This protein binds this small molecule.
Small molecule (SMILES): CC(=O)N[C@H]1[C@H](O[C@H]2[C@H](O)[C@@H](NC(C)=O)CO[C@@H]2CO)O[C@H](CO)[C@@H](O)[C@@H]1O

Sequence of chain 3.D:
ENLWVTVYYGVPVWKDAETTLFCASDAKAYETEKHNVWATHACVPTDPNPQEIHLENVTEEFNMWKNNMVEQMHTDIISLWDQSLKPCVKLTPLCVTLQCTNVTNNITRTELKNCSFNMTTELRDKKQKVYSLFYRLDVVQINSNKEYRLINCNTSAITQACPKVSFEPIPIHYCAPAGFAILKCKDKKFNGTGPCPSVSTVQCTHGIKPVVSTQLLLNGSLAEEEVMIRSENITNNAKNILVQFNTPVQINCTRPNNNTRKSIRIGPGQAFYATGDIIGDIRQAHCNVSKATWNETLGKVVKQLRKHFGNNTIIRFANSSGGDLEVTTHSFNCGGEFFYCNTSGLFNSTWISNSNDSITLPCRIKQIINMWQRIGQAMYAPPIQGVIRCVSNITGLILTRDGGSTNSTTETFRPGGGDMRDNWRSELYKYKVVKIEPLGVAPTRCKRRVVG

Binding-site contacts:
Ligand atom C8 contacts residue LYS320 of chain 3.D at 3.0 Å.
Ligand atom C5 contacts residue ASN324 of chain 3.D at 3.6 Å.
Ligand atom O5 contacts residue ASN324 of chain 3.D at 2.2 Å (h-bond).
Ligand atom C3 contacts residue LYS320 of chain 3.D at 4.0 Å.
Ligand atom C1 contacts residue ASN324 of chain 3.D at 1.4 Å.
Ligand atom C2 contacts residue ASN324 of chain 3.D at 2.4 Å.
Ligand atom O7 contacts residue LYS320 of chain 3.D at 1.3 Å (salt-bridge).
Ligand atom C7 contacts residue LYS320 of chain 3.D at 2.1 Å.
Ligand atom N2 contacts residue ASN324 of chain 3.D at 2.9 Å (h-bond).
Ligand atom N2 contacts residue LYS320 of chain 3.D at 3.1 Å (salt-bridge).
Ligand atom O6 contacts residue ASN324 of chain 3.D at 4.4 Å.
Ligand atom O3 contacts residue LYS320 of chain 3.D at 3.2 Å (salt-bridge).
Ligand atom C4 contacts residue ASN324 of chain 3.D at 4.1 Å.
Ligand atom C2 contacts residue LYS320 of chain 3.D at 3.8 Å.
Ligand atom C7 contacts residue ASN324 of chain 3.D at 4.2 Å.
Ligand atom C3 contacts residue ASN324 of chain 3.D at 3.7 Å.
Ligand atom C4 contacts residue LYS320 of chain 3.D at 4.5 Å.